Sequence of chain 1.E:
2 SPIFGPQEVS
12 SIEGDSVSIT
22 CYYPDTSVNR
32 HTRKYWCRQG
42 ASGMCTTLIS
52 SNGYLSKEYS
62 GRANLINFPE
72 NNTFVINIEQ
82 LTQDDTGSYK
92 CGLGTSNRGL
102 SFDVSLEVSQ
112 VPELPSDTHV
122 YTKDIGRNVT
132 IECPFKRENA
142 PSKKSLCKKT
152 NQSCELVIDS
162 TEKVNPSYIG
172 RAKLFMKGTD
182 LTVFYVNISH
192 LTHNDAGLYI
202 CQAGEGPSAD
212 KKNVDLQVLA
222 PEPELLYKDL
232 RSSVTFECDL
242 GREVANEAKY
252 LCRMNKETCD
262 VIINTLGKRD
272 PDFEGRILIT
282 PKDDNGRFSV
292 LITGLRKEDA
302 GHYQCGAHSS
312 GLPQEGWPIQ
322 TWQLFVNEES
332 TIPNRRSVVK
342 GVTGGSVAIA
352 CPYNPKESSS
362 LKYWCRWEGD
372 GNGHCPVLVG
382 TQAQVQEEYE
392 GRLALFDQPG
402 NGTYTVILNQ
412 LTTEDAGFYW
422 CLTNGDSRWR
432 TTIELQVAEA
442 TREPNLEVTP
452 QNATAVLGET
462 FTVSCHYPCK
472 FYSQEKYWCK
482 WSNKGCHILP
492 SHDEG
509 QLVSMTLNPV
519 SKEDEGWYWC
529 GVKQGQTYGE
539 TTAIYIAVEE

The protein below binds the small molecule below.
Small molecule (SMILES): CC(=O)N[C@H]1[C@H](O[C@H]2[C@H](O)[C@@H](NC(C)=O)CO[C@@H]2CO)O[C@H](CO)[C@@H](O[C@@H]2O[C@H](CO)[C@@H](O)[C@H](O)[C@@H]2O)[C@@H]1O

Binding-site contacts:
Ligand atom N2 contacts residue GLU244 of chain 1.E at 4.1 Å.
Ligand atom C2 contacts residue ASN129 of chain 1.E at 2.5 Å.
Ligand atom C4 contacts residue SER190 of chain 1.E at 4.5 Å.
Ligand atom C7 contacts residue ASN129 of chain 1.E at 3.3 Å.
Ligand atom C4 contacts residue ASN129 of chain 1.E at 4.2 Å.
Ligand atom C5 contacts residue SER190 of chain 1.E at 3.1 Å.
Ligand atom C3 contacts residue ASN129 of chain 1.E at 3.8 Å.
Ligand atom C8 contacts residue ARG128 of chain 1.E at 4.1 Å.
Ligand atom O7 contacts residue GLU244 of chain 1.E at 2.5 Å (salt-bridge).
Ligand atom C8 contacts residue GLY127 of chain 1.E at 4.1 Å.
Ligand atom C3 contacts residue GLU244 of chain 1.E at 4.3 Å.
Ligand atom C8 contacts residue GLU244 of chain 1.E at 3.4 Å.
Ligand atom C8 contacts residue GLY171 of chain 1.E at 3.7 Å.
Ligand atom C8 contacts residue ASN129 of chain 1.E at 3.8 Å.
Ligand atom O7 contacts residue HIS191 of chain 1.E at 4.1 Å.
Ligand atom O3 contacts residue GLU244 of chain 1.E at 3.2 Å.
Ligand atom N2 contacts residue ASN129 of chain 1.E at 2.9 Å (h-bond).
Ligand atom C8 contacts residue PRO319 of chain 1.E at 4.1 Å (hydrophobic).
Ligand atom C1 contacts residue SER190 of chain 1.E at 3.5 Å.
Ligand atom N2 contacts residue SER190 of chain 1.E at 4.2 Å.
Ligand atom O5 contacts residue ASN129 of chain 1.E at 2.4 Å (h-bond).
Ligand atom O7 contacts residue ASN129 of chain 1.E at 3.2 Å (h-bond).
Ligand atom C5 contacts residue ASN129 of chain 1.E at 3.7 Å.
Ligand atom O5 contacts residue SER190 of chain 1.E at 3.1 Å (h-bond).
Ligand atom C2 contacts residue GLU244 of chain 1.E at 4.4 Å.
Ligand atom C7 contacts residue GLU244 of chain 1.E at 3.1 Å.
Ligand atom C8 contacts residue SER190 of chain 1.E at 4.0 Å.
Ligand atom C8 contacts residue HIS191 of chain 1.E at 4.4 Å.
Ligand atom C1 contacts residue ASN129 of chain 1.E at 1.4 Å.
Ligand atom C6 contacts residue SER190 of chain 1.E at 3.5 Å.